Binding-site contacts:
Ligand atom O contacts residue THR100 of chain 3.C at 2.8 Å (h-bond).
Ligand atom OD1 contacts residue ASP92 of chain 3.C at 2.4 Å (salt-bridge).
Ligand atom O contacts residue PRO97 of chain 3.C at 3.5 Å.
Ligand atom ND2 contacts residue THR96 of chain 3.C at 3.1 Å (h-bond).
Ligand atom O contacts residue THR99 of chain 3.C at 3.1 Å.
Ligand atom CB contacts residue THR99 of chain 3.C at 3.4 Å.
Ligand atom CB contacts residue ASP94 of chain 3.C at 3.2 Å.
Ligand atom N contacts residue ILE41 of chain 3.C at 3.0 Å (h-bond).
Ligand atom OE1 contacts residue THR99 of chain 3.C at 3.5 Å.
Ligand atom N contacts residue THR100 of chain 3.C at 2.7 Å (h-bond).
Ligand atom O contacts residue PHE102 of chain 3.C at 3.0 Å (h-bond).
Ligand atom N contacts residue ASP94 of chain 3.C at 3.3 Å (salt-bridge).
Ligand atom O contacts residue GLY98 of chain 3.C at 3.5 Å (h-bond).
Ligand atom N contacts residue ASP40 of chain 3.C at 3.2 Å (salt-bridge).
Ligand atom O contacts residue VAL43 of chain 3.C at 2.8 Å (h-bond).
Ligand atom O contacts residue LYS101 of chain 3.C at 3.4 Å.
Ligand atom O contacts residue THR42 of chain 3.C at 3.5 Å.
Ligand atom O contacts residue THR44 of chain 3.C at 3.2 Å (h-bond).
Ligand atom ND2 contacts residue ASP92 of chain 3.C at 3.0 Å (salt-bridge).
Ligand atom O contacts residue ASP94 of chain 3.C at 3.6 Å (salt-bridge).
Ligand atom O contacts residue ASP40 of chain 3.C at 3.3 Å.
Ligand atom CG contacts residue ASP92 of chain 3.C at 3.2 Å.
Ligand atom N contacts residue VAL43 of chain 3.C at 2.9 Å (h-bond).
Ligand atom O contacts residue ILE41 of chain 3.C at 3.0 Å (h-bond).
Ligand atom CD contacts residue PHE102 of chain 3.C at 3.0 Å (hydrophobic).
Ligand atom CA contacts residue THR99 of chain 3.C at 3.3 Å.
Ligand atom N contacts residue GLY98 of chain 3.C at 2.9 Å (h-bond).
Ligand atom C contacts residue THR100 of chain 3.C at 3.4 Å.
Ligand atom CG contacts residue ASP94 of chain 3.C at 3.1 Å.
Ligand atom N contacts residue ASP94 of chain 3.C at 3.3 Å (salt-bridge).
Ligand atom CA contacts residue THR100 of chain 3.C at 3.3 Å.
Ligand atom CG contacts residue LYS95 of chain 3.C at 3.3 Å.
Ligand atom OE1 contacts residue LYS101 of chain 3.C at 3.6 Å.
Ligand atom CA contacts residue ASP94 of chain 3.C at 3.3 Å.
Ligand atom CB contacts residue ASP94 of chain 3.C at 3.4 Å.
Ligand atom N contacts residue PHE102 of chain 3.C at 3.2 Å (h-bond).
Ligand atom CG1 contacts residue THR99 of chain 3.C at 3.0 Å.
Ligand atom ND2 contacts residue ILE75 of chain 3.C at 2.8 Å (h-bond).
Ligand atom CB contacts residue THR96 of chain 3.C at 3.1 Å.
Ligand atom CD1 contacts residue ILE41 of chain 3.C at 3.5 Å (hydrophobic).

Sequence of chain 3.C:
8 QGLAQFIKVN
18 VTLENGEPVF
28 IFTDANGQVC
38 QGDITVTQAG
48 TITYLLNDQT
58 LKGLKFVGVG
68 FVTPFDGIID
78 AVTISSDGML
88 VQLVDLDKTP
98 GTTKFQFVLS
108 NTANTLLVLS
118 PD

This protein binds this small molecule.
Small molecule (SMILES): CC[C@H](C)[C@H](NC(=O)[C@H](CCC(N)=O)NC(=O)[C@@H]1CCCN1)C(=O)N[C@H](C(=O)N[C@@H](CC(N)=O)C(=O)N[C@@H](CCCN=C(N)N)C(=O)N1CCC[C@H]1C=O)[C@@H](C)CC